A protein and the small-molecule ligand that binds it are described below.
Small molecule (SMILES): CC(=O)N[C@@H]1[C@@H](O)[C@H](O)[C@@H](CO)O[C@H]1O

Sequence of chain 1.B:
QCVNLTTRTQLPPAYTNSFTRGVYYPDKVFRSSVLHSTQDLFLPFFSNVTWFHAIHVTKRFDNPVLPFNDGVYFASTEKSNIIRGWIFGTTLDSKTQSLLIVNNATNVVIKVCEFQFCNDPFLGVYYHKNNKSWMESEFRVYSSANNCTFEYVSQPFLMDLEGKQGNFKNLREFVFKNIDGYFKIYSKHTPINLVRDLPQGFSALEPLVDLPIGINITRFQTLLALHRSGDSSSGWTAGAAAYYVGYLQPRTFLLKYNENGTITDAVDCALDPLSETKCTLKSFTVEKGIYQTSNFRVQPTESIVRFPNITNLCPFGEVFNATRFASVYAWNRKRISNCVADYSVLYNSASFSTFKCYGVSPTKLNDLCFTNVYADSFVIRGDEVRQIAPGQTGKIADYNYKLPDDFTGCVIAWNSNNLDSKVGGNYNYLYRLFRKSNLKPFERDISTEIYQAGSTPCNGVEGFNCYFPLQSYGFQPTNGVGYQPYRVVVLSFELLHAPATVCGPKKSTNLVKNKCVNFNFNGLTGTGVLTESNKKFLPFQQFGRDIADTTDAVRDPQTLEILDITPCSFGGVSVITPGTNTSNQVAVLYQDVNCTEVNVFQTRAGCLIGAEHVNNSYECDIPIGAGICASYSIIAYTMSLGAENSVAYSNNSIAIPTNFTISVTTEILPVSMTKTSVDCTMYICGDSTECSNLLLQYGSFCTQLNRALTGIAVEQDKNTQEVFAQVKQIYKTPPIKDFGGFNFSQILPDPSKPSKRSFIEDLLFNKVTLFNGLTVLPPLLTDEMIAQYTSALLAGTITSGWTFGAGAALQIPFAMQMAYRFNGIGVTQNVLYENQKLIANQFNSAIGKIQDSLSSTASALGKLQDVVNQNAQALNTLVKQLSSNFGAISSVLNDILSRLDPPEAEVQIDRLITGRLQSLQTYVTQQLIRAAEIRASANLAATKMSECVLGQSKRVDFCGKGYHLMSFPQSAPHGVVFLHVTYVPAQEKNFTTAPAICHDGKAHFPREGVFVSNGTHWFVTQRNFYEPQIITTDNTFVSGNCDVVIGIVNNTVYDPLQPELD

Binding-site contacts:
Ligand atom C4 contacts residue ASN1074 of chain 1.B at 4.2 Å.
Ligand atom C2 contacts residue ASN1074 of chain 1.B at 2.5 Å.
Ligand atom N2 contacts residue ASN1074 of chain 1.B at 2.9 Å (h-bond).
Ligand atom C5 contacts residue ASN1074 of chain 1.B at 3.7 Å.
Ligand atom O5 contacts residue ASN1074 of chain 1.B at 2.4 Å (h-bond).
Ligand atom C8 contacts residue PHE1075 of chain 1.B at 3.9 Å (hydrophobic).
Ligand atom C8 contacts residue THR1076 of chain 1.B at 3.8 Å.
Ligand atom C1 contacts residue ASN1074 of chain 1.B at 1.4 Å.
Ligand atom C7 contacts residue ASN1074 of chain 1.B at 4.0 Å.
Ligand atom C3 contacts residue ASN1074 of chain 1.B at 3.8 Å.
Ligand atom C8 contacts residue SER711 of chain 1.B at 3.9 Å.
Ligand atom C7 contacts residue SER711 of chain 1.B at 4.2 Å.